Binding-site contacts:
Ligand atom C3 contacts residue ASN282 of chain 1.B at 3.9 Å.
Ligand atom C5 contacts residue ASN282 of chain 1.B at 3.8 Å.
Ligand atom N2 contacts residue ASN282 of chain 1.B at 2.9 Å (h-bond).
Ligand atom C7 contacts residue ASN282 of chain 1.B at 3.5 Å.
Ligand atom C8 contacts residue GLU281 of chain 1.B at 3.1 Å.
Ligand atom O7 contacts residue ASN280 of chain 1.B at 3.8 Å.
Ligand atom C8 contacts residue ASN282 of chain 1.B at 3.8 Å.
Ligand atom C5 contacts residue LYS558 of chain 1.A at 4.1 Å.
Ligand atom O5 contacts residue ASN282 of chain 1.B at 2.5 Å (h-bond).
Ligand atom C6 contacts residue LYS558 of chain 1.A at 3.7 Å.
Ligand atom O6 contacts residue LYS558 of chain 1.A at 4.3 Å.
Ligand atom O7 contacts residue ASN282 of chain 1.B at 3.8 Å.
Ligand atom C1 contacts residue ASN282 of chain 1.B at 1.6 Å.
Ligand atom C4 contacts residue ASN282 of chain 1.B at 4.4 Å.
Ligand atom C8 contacts residue ASN280 of chain 1.B at 4.3 Å.
Ligand atom C7 contacts residue ASN280 of chain 1.B at 4.3 Å.
Ligand atom O5 contacts residue LYS558 of chain 1.A at 4.0 Å.
Ligand atom C2 contacts residue ASN282 of chain 1.B at 2.6 Å.

Sequence of chain 1.A:
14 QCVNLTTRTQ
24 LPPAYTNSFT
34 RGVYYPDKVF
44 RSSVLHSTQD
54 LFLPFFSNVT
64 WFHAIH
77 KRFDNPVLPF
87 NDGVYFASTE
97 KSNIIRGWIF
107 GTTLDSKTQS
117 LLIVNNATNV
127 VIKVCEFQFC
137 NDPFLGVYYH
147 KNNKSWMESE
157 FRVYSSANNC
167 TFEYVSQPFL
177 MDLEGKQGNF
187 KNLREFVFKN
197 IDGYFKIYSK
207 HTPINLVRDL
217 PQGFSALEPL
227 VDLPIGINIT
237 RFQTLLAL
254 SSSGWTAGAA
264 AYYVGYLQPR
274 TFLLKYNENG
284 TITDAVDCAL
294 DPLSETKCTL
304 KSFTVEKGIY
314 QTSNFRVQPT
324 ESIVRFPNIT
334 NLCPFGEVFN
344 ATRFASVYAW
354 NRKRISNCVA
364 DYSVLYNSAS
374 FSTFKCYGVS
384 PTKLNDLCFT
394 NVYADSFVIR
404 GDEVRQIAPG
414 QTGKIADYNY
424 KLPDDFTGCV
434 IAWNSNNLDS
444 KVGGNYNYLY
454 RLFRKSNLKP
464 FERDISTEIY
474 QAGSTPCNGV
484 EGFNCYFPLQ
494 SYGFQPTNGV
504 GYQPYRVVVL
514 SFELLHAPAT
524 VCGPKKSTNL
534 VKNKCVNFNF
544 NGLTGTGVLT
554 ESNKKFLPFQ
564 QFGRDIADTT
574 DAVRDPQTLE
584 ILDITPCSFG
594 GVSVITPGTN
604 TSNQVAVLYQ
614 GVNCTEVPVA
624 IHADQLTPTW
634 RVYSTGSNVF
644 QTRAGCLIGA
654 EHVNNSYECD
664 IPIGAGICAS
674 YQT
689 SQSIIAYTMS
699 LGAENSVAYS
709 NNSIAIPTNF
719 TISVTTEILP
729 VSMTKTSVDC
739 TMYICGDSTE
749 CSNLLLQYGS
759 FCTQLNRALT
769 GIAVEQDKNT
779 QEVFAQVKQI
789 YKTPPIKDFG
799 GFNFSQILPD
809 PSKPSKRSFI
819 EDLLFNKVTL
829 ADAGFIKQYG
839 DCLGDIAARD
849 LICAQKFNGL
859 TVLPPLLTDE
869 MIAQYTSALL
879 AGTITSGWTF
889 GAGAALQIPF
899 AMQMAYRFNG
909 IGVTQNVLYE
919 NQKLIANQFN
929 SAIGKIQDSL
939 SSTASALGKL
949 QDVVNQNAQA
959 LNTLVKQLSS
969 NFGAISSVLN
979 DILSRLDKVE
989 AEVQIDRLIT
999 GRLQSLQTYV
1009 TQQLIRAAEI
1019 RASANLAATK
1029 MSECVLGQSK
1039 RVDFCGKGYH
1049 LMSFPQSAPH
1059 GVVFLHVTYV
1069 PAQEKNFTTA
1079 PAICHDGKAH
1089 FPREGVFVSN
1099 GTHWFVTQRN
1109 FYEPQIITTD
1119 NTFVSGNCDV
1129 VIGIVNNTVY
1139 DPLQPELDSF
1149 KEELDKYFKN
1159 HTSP

The small molecule below binds the protein below.
Small molecule (SMILES): CC(=O)N[C@H]1[C@H](O[C@H]2[C@H](O)[C@@H](NC(C)=O)CO[C@@H]2CO)O[C@H](CO)[C@@H](O[C@H]2O[C@H](CO)[C@@H](O)[C@H](O)[C@@H]2O)[C@@H]1O

Sequence of chain 1.B:
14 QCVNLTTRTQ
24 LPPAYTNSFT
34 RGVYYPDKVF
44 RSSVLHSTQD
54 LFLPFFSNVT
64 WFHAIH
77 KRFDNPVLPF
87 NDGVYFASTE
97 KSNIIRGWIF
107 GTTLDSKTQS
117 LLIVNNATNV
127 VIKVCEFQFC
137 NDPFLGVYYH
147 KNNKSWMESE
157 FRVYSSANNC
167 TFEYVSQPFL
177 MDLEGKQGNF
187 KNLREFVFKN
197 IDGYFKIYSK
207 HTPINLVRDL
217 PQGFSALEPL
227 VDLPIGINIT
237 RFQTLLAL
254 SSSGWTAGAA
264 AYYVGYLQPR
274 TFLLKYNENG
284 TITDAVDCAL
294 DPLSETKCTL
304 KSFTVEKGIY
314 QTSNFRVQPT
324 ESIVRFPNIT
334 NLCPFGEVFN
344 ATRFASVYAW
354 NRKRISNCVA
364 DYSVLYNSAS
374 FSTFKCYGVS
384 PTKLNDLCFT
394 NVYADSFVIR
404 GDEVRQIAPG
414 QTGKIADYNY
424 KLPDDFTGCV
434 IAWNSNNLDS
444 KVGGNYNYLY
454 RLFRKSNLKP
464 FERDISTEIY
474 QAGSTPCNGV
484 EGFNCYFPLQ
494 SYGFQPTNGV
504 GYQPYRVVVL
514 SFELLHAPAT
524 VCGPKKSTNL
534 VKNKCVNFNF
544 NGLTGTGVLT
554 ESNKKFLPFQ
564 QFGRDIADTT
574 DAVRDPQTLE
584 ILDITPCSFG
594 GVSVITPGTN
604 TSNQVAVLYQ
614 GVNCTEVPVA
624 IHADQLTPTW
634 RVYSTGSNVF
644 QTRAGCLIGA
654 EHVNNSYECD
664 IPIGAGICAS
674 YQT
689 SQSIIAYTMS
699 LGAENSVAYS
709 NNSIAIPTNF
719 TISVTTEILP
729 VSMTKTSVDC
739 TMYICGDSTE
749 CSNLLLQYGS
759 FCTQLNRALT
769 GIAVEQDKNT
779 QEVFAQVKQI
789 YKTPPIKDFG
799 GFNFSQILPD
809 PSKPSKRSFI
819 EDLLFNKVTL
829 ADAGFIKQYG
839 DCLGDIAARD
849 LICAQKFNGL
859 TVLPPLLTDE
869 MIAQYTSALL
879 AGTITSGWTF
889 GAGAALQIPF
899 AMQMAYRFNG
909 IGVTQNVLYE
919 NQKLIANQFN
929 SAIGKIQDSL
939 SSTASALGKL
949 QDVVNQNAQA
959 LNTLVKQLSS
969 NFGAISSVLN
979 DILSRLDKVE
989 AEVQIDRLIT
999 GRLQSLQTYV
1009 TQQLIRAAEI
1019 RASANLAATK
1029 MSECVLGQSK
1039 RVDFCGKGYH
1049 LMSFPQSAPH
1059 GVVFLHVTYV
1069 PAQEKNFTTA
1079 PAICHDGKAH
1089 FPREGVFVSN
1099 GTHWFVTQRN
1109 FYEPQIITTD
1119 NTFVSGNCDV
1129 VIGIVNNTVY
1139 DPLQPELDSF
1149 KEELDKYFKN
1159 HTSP